This small molecule binds to this protein.
Small molecule (SMILES): CC(=O)N[C@H]1[C@H](O[C@H]2[C@H](O)[C@@H](NC(C)=O)CO[C@@H]2CO[C@@H]2O[C@@H](C)[C@@H](O)[C@@H](O)[C@@H]2O)O[C@H](CO)[C@@H](O)[C@@H]1O

Binding-site contacts:
Ligand atom C6 contacts residue SER254 of chain 1.A at 3.9 Å.
Ligand atom C1 contacts residue ASN252 of chain 1.A at 1.4 Å.
Ligand atom C8 contacts residue ASN252 of chain 1.A at 4.1 Å.
Ligand atom N2 contacts residue ASN252 of chain 1.A at 2.7 Å (h-bond).
Ligand atom C2 contacts residue ASN252 of chain 1.A at 2.5 Å.
Ligand atom C4 contacts residue ASN252 of chain 1.A at 4.3 Å.
Ligand atom C7 contacts residue ASN252 of chain 1.A at 3.8 Å.
Ligand atom O5 contacts residue ASN252 of chain 1.A at 2.4 Å (h-bond).
Ligand atom C5 contacts residue ASN252 of chain 1.A at 3.7 Å.
Ligand atom C3 contacts residue ASN252 of chain 1.A at 3.8 Å.

Sequence of chain 1.A:
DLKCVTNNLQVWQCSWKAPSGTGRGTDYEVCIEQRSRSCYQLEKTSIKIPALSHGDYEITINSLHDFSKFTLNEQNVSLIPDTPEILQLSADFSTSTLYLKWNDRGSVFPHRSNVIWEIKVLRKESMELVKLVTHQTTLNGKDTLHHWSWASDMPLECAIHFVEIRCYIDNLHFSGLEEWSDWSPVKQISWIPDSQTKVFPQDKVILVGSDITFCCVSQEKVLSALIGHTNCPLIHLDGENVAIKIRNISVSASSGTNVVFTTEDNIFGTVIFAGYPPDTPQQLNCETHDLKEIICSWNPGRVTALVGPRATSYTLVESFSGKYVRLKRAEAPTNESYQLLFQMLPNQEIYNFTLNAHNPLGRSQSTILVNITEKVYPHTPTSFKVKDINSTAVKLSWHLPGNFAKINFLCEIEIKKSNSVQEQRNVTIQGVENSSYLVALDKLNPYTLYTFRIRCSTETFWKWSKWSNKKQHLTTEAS